Sequence of chain 1.R:
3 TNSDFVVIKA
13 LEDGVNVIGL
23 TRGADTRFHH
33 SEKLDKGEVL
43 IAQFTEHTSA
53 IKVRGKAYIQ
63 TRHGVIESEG

Binding-site contacts:
Ligand atom C contacts residue SER51 of chain 1.S at 3.6 Å.
Ligand atom OXT contacts residue HIS49 of chain 1.R at 3.7 Å.
Ligand atom CH2 contacts residue GLY21 of chain 1.R at 3.4 Å.
Ligand atom O contacts residue GLY25 of chain 1.S at 2.9 Å (h-bond).
Ligand atom CE3 contacts residue HIS32 of chain 1.R at 3.9 Å.
Ligand atom OXT contacts residue HIS31 of chain 1.R at 3.9 Å.
Ligand atom CD1 contacts residue THR47 of chain 1.R at 3.8 Å.
Ligand atom CZ3 contacts residue HIS32 of chain 1.R at 4.0 Å.
Ligand atom CD1 contacts residue GLN45 of chain 1.R at 3.5 Å.
Ligand atom CZ2 contacts residue ILE53 of chain 1.R at 3.9 Å (hydrophobic).
Ligand atom O contacts residue SER51 of chain 1.S at 2.8 Å (h-bond).
Ligand atom N contacts residue ARG24 of chain 1.S at 3.8 Å.
Ligand atom C contacts residue THR50 of chain 1.R at 3.9 Å.
Ligand atom O contacts residue ARG24 of chain 1.S at 3.5 Å.
Ligand atom N contacts residue THR23 of chain 1.S at 2.6 Å (h-bond).
Ligand atom CE2 contacts residue THR50 of chain 1.R at 4.0 Å.
Ligand atom CA contacts residue THR23 of chain 1.S at 3.8 Å.
Ligand atom N contacts residue ASP27 of chain 1.S at 3.0 Å (salt-bridge).
Ligand atom NE1 contacts residue ALA44 of chain 1.R at 3.7 Å.
Ligand atom CB contacts residue THR23 of chain 1.S at 3.8 Å.
Ligand atom CB contacts residue THR28 of chain 1.S at 3.5 Å.
Ligand atom CD2 contacts residue THR50 of chain 1.R at 4.0 Å.
Ligand atom CE2 contacts residue GLN45 of chain 1.R at 3.9 Å.
Ligand atom CA contacts residue SER51 of chain 1.S at 4.0 Å.
Ligand atom N contacts residue GLY25 of chain 1.S at 2.8 Å (h-bond).
Ligand atom CZ2 contacts residue ALA44 of chain 1.R at 3.9 Å (hydrophobic).
Ligand atom C contacts residue THR47 of chain 1.R at 3.4 Å.
Ligand atom CA contacts residue GLY25 of chain 1.S at 3.5 Å.
Ligand atom OXT contacts residue THR47 of chain 1.R at 2.5 Å (h-bond).
Ligand atom N contacts residue THR28 of chain 1.S at 2.9 Å (h-bond).
Ligand atom CE2 contacts residue ALA44 of chain 1.R at 3.9 Å (hydrophobic).
Ligand atom CG contacts residue SER51 of chain 1.S at 3.9 Å.
Ligand atom CD1 contacts residue SER51 of chain 1.S at 3.5 Å.
Ligand atom CZ3 contacts residue GLY21 of chain 1.R at 3.5 Å.
Ligand atom CA contacts residue THR28 of chain 1.S at 3.2 Å.
Ligand atom OXT contacts residue THR50 of chain 1.R at 2.8 Å (h-bond).
Ligand atom C contacts residue GLY25 of chain 1.S at 3.5 Å.
Ligand atom O contacts residue THR47 of chain 1.R at 3.6 Å (h-bond).
Ligand atom NE1 contacts residue GLN45 of chain 1.R at 2.8 Å (h-bond).
Ligand atom CB contacts residue SER51 of chain 1.S at 3.5 Å.

Sequence of chain 1.S:
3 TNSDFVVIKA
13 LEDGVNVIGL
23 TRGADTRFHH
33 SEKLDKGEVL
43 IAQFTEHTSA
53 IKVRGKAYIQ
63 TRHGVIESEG

The small molecule below binds the protein below.
Small molecule (SMILES): N[C@@H](Cc1c[nH]c2ccccc12)C(=O)O